Binding-site contacts:
Ligand atom C2 contacts residue ASN23 of chain 1.B at 3.5 Å.
Ligand atom O2' contacts residue CA1 of chain 1.F at 2.4 Å.
Ligand atom C6 contacts residue TRP94 of chain 1.B at 3.5 Å (hydrophobic).
Ligand atom C1 contacts residue ASP51 of chain 1.B at 3.3 Å.
Ligand atom C1 contacts residue PHE90 of chain 1.B at 3.3 Å (hydrophobic).
Ligand atom C4' contacts residue ASN197 of chain 1.B at 3.5 Å.
Ligand atom C5 contacts residue TRP94 of chain 1.B at 3.5 Å (hydrophobic).
Ligand atom C5' contacts residue GLU195 of chain 1.B at 3.4 Å.
Ligand atom O5' contacts residue GLU195 of chain 1.B at 2.6 Å (salt-bridge).
Ligand atom N1 contacts residue TRP94 of chain 1.B at 3.5 Å.
Ligand atom C1' contacts residue ASP51 of chain 1.B at 3.4 Å.
Ligand atom N7 contacts residue TRP271 of chain 1.B at 3.5 Å.
Ligand atom C8 contacts residue TRP94 of chain 1.B at 3.6 Å (hydrophobic).
Ligand atom N3 contacts residue ASP51 of chain 1.B at 2.7 Å (salt-bridge).
Ligand atom C5 contacts residue TRP271 of chain 1.B at 3.6 Å (hydrophobic).
Ligand atom O6 contacts residue ARG263 of chain 1.B at 2.9 Å (salt-bridge).
Ligand atom C2' contacts residue CA1 of chain 1.F at 3.5 Å.
Ligand atom O3' contacts residue ASN197 of chain 1.B at 3.0 Å (h-bond).
Ligand atom C4 contacts residue TRP94 of chain 1.B at 3.4 Å (hydrophobic).
Ligand atom C3' contacts residue CA1 of chain 1.F at 3.5 Å.
Ligand atom C2' contacts residue ASP25 of chain 1.B at 3.1 Å.
Ligand atom O5' contacts residue ASN184 of chain 1.B at 3.0 Å (h-bond).
Ligand atom N3 contacts residue TRP94 of chain 1.B at 3.5 Å.
Ligand atom O3' contacts residue THR148 of chain 1.B at 2.9 Å (h-bond).
Ligand atom N7 contacts residue TRP94 of chain 1.B at 3.5 Å.
Ligand atom C2 contacts residue TRP94 of chain 1.B at 3.5 Å (hydrophobic).
Ligand atom O2' contacts residue ASP26 of chain 1.B at 3.0 Å (salt-bridge).
Ligand atom O3' contacts residue CA1 of chain 1.F at 2.5 Å.
Ligand atom C9 contacts residue TRP94 of chain 1.B at 3.6 Å (hydrophobic).
Ligand atom C2' contacts residue TRP271 of chain 1.B at 3.4 Å (hydrophobic).
Ligand atom O2' contacts residue ASP272 of chain 1.B at 2.9 Å (salt-bridge).
Ligand atom N4' contacts residue ASP51 of chain 1.B at 3.4 Å (salt-bridge).
Ligand atom O2' contacts residue ASP25 of chain 1.B at 2.5 Å (salt-bridge).
Ligand atom C2 contacts residue ASP51 of chain 1.B at 3.5 Å.
Ligand atom C3' contacts residue ASP25 of chain 1.B at 3.6 Å.
Ligand atom C3' contacts residue ASP272 of chain 1.B at 3.2 Å.
Ligand atom O6 contacts residue TRP94 of chain 1.B at 3.6 Å.
Ligand atom C1' contacts residue TRP271 of chain 1.B at 3.6 Å (hydrophobic).
Ligand atom O3' contacts residue ASP272 of chain 1.B at 2.5 Å (salt-bridge).
Ligand atom C4 contacts residue ASP51 of chain 1.B at 3.5 Å.

Sequence of chain 1.B:
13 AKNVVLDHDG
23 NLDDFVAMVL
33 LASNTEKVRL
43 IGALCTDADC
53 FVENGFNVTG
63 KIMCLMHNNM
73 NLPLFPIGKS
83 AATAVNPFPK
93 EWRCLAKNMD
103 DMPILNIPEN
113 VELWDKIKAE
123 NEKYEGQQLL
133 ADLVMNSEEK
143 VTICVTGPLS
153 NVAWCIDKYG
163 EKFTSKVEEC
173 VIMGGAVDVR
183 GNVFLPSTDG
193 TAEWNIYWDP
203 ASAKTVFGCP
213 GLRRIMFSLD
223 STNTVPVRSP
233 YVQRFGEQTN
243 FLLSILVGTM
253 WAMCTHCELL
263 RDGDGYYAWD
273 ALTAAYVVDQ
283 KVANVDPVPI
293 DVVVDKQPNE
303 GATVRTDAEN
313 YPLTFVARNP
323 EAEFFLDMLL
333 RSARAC

This protein binds this small molecule.
Small molecule (SMILES): O=c1[nH]cnc2c(CN3C[C@H](O)[C@H](O)[C@H]3CO)c[nH]c12